This protein binds this small molecule.
Small molecule (SMILES): NC(=O)C[C@H](N)C(=O)O

Binding-site contacts:
Ligand atom ND2 contacts residue CYS25 of chain 1.A at 3.7 Å.
Ligand atom ND2 contacts residue LYS27 of chain 1.A at 4.1 Å.
Ligand atom OD1 contacts residue VAL26 of chain 1.A at 4.5 Å.
Ligand atom OXT contacts residue LEU17 of chain 1.A at 3.2 Å.
Ligand atom CG contacts residue VAL26 of chain 1.A at 4.0 Å (hydrophobic).
Ligand atom N contacts residue LEU17 of chain 1.A at 4.3 Å.
Ligand atom CG contacts residue LEU17 of chain 1.A at 4.3 Å (hydrophobic).
Ligand atom C contacts residue LEU17 of chain 1.A at 4.2 Å (hydrophobic).
Ligand atom CB contacts residue CYS16 of chain 1.A at 4.4 Å (hydrophobic).
Ligand atom ND2 contacts residue LYS24 of chain 1.A at 3.1 Å (salt-bridge).
Ligand atom OD1 contacts residue LYS27 of chain 1.A at 3.8 Å.
Ligand atom CB contacts residue CYS25 of chain 1.A at 4.0 Å (hydrophobic).
Ligand atom CG contacts residue LYS24 of chain 1.A at 3.6 Å.
Ligand atom CB contacts residue LYS24 of chain 1.A at 3.2 Å.
Ligand atom N contacts residue CYS16 of chain 1.A at 3.9 Å.
Ligand atom ND2 contacts residue VAL26 of chain 1.A at 3.0 Å (h-bond).
Ligand atom N contacts residue LYS15 of chain 1.A at 2.8 Å (salt-bridge).
Ligand atom CB contacts residue LEU17 of chain 1.A at 3.8 Å (hydrophobic).
Ligand atom CA contacts residue LYS15 of chain 1.A at 4.1 Å.
Ligand atom CB contacts residue LYS15 of chain 1.A at 4.4 Å.
Ligand atom CG contacts residue CYS25 of chain 1.A at 4.2 Å (hydrophobic).
Ligand atom CG contacts residue LYS27 of chain 1.A at 4.2 Å.

Sequence of chain 1.A:
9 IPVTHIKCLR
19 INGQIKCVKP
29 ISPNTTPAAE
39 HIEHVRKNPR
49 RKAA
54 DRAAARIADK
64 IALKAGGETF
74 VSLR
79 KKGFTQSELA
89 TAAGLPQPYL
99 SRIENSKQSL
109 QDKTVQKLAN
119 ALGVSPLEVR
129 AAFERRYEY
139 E